Sequence of chain 1.A:
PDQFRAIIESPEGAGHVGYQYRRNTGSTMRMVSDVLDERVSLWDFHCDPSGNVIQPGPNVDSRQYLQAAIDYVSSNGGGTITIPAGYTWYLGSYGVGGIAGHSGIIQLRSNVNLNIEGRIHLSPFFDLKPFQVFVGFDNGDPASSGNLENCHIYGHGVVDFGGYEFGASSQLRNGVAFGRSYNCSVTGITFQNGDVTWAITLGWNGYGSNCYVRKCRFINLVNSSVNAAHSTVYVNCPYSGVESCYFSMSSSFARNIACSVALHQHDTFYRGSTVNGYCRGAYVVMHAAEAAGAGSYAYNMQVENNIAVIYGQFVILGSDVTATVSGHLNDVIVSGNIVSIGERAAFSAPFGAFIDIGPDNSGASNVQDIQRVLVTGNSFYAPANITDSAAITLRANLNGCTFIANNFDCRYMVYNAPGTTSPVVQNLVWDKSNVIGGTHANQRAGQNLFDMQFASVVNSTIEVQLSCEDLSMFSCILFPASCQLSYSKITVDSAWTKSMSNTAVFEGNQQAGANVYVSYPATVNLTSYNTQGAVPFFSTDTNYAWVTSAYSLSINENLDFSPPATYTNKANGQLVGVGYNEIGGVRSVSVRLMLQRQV

Binding-site contacts:
Ligand atom C3 contacts residue ASN205 of chain 1.A at 3.4 Å.
Ligand atom C8 contacts residue THR197 of chain 1.A at 3.6 Å.
Ligand atom C4 contacts residue HIS287 of chain 1.A at 3.4 Å.
Ligand atom C3 contacts residue ASN236 of chain 1.A at 3.4 Å.
Ligand atom O7 contacts residue TRP198 of chain 1.A at 3.1 Å (h-bond).
Ligand atom O4 contacts residue ASN236 of chain 1.A at 2.9 Å (h-bond).
Ligand atom O7 contacts residue TYR234 of chain 1.A at 3.1 Å.
Ligand atom O7 contacts residue SER231 of chain 1.A at 3.6 Å (h-bond).
Ligand atom O6 contacts residue THR197 of chain 1.A at 3.5 Å.
Ligand atom O3 contacts residue NA1 of chain 1.I at 2.3 Å (h-bond).
Ligand atom N2 contacts residue GLU290 of chain 1.A at 2.9 Å (salt-bridge).
Ligand atom O6 contacts residue HIS287 of chain 1.A at 3.3 Å (h-bond).
Ligand atom O4 contacts residue ASN361 of chain 1.A at 3.0 Å (h-bond).
Ligand atom C1 contacts residue FMT1 of chain 1.G at 3.6 Å.
Ligand atom O2 contacts residue NA1 of chain 1.I at 2.4 Å (h-bond).
Ligand atom O5 contacts residue TYR283 of chain 1.A at 3.5 Å.
Ligand atom O4 contacts residue GLN132 of chain 1.A at 3.0 Å (h-bond).
Ligand atom O5 contacts residue LEU172 of chain 1.A at 3.6 Å.
Ligand atom C2 contacts residue NA1 of chain 1.I at 3.2 Å.
Ligand atom O3 contacts residue GLY101 of chain 1.A at 3.4 Å (h-bond).
Ligand atom O1 contacts residue TYR283 of chain 1.A at 3.1 Å.
Ligand atom O2 contacts residue TYR234 of chain 1.A at 2.9 Å (h-bond).
Ligand atom C3 contacts residue GLU290 of chain 1.A at 3.5 Å.
Ligand atom C5 contacts residue TYR234 of chain 1.A at 3.6 Å (hydrophobic).
Ligand atom O4 contacts residue HIS287 of chain 1.A at 2.5 Å (h-bond).
Ligand atom O5 contacts residue TRP198 of chain 1.A at 3.5 Å.
Ligand atom C4 contacts residue HIS102 of chain 1.A at 3.3 Å.
Ligand atom O1 contacts residue SER231 of chain 1.A at 3.5 Å (h-bond).
Ligand atom C2 contacts residue GLU290 of chain 1.A at 3.5 Å.
Ligand atom C1 contacts residue GLU290 of chain 1.A at 3.6 Å.
Ligand atom O2 contacts residue GLU290 of chain 1.A at 3.5 Å (salt-bridge).
Ligand atom O1 contacts residue FMT1 of chain 1.G at 2.6 Å (h-bond).
Ligand atom C3 contacts residue NA1 of chain 1.I at 3.2 Å.
Ligand atom O6 contacts residue LEU172 of chain 1.A at 3.5 Å.
Ligand atom O3 contacts residue ASN205 of chain 1.A at 2.6 Å (h-bond).
Ligand atom C6 contacts residue ASN361 of chain 1.A at 3.5 Å.
Ligand atom O3 contacts residue TRP204 of chain 1.A at 3.5 Å (h-bond).
Ligand atom O6 contacts residue TRP198 of chain 1.A at 3.3 Å.
Ligand atom O6 contacts residue LEU172 of chain 1.A at 3.6 Å.
Ligand atom O4 contacts residue HIS102 of chain 1.A at 2.7 Å (h-bond).

The small molecule below binds the protein below.
Small molecule (SMILES): CC(=O)N[C@@H]1[C@@H](O[C@H]2O[C@H](CO)[C@H](O[C@H]3O[C@H](CO[C@@H]4O[C@@H](C)[C@H](O)[C@@H](O)[C@H]4O)[C@@H](O)[C@H](O)[C@H]3O)[C@H](O[C@@H]3O[C@H](CO)[C@@H](O)[C@H](O)[C@H]3NC(C)=O)[C@H]2O)[C@H](O)[C@@H](CO)O[C@H]1O